Sequence of chain 2.A:
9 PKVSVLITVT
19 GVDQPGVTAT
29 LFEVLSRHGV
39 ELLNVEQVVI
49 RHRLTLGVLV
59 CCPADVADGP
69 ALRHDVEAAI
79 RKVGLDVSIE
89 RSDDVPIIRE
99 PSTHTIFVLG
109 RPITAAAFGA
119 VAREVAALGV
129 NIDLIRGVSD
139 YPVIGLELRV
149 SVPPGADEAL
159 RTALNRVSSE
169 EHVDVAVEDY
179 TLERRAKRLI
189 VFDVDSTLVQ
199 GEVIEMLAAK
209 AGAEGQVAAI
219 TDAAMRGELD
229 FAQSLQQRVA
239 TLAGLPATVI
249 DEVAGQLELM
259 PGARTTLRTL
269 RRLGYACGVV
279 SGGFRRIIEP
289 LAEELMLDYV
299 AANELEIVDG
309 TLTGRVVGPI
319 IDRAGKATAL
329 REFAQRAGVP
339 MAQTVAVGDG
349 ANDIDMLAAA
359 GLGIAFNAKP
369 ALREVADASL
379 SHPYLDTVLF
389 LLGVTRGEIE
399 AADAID

Binding-site contacts:
Ligand atom O01 contacts residue ASP347 of chain 2.A at 2.4 Å (salt-bridge).
Ligand atom C12 contacts residue ASP193 of chain 2.A at 3.2 Å.
Ligand atom C06 contacts residue GLU200 of chain 2.A at 2.8 Å.
Ligand atom C03 contacts residue GLU200 of chain 2.A at 2.9 Å.
Ligand atom O04 contacts residue MG1 of chain 2.B at 2.0 Å.
Ligand atom N05 contacts residue MET223 of chain 2.A at 3.8 Å.
Ligand atom CL2 contacts residue PHE282 of chain 2.A at 3.0 Å.
Ligand atom O04 contacts residue ASP193 of chain 2.A at 3.1 Å.
Ligand atom N02 contacts residue ASP347 of chain 2.A at 3.6 Å.
Ligand atom CL1 contacts residue ARG236 of chain 2.A at 3.2 Å.
Ligand atom C13 contacts residue ASP193 of chain 2.A at 3.0 Å.
Ligand atom C13 contacts residue GLU200 of chain 2.A at 2.9 Å.
Ligand atom C09 contacts residue LEU233 of chain 2.A at 3.8 Å (hydrophobic).
Ligand atom N02 contacts residue MET223 of chain 2.A at 3.3 Å (h-bond).
Ligand atom O01 contacts residue MET223 of chain 2.A at 3.8 Å.
Ligand atom N02 contacts residue ASP193 of chain 2.A at 3.4 Å (salt-bridge).
Ligand atom N02 contacts residue MG1 of chain 2.B at 2.7 Å.
Ligand atom CL1 contacts residue MET223 of chain 2.A at 3.3 Å.
Ligand atom O01 contacts residue GLU200 of chain 2.A at 3.1 Å (salt-bridge).
Ligand atom N05 contacts residue GLU200 of chain 2.A at 2.2 Å (salt-bridge).
Ligand atom O01 contacts residue SER194 of chain 2.A at 3.8 Å.
Ligand atom CL1 contacts residue PHE229 of chain 2.A at 3.0 Å.
Ligand atom CL2 contacts residue GLY281 of chain 2.A at 3.5 Å.
Ligand atom N05 contacts residue ASP193 of chain 2.A at 3.7 Å.
Ligand atom O01 contacts residue ASP193 of chain 2.A at 2.7 Å (salt-bridge).
Ligand atom N02 contacts residue GLU200 of chain 2.A at 2.6 Å (salt-bridge).
Ligand atom O01 contacts residue MG1 of chain 2.B at 2.0 Å.
Ligand atom CL2 contacts residue GLY280 of chain 2.A at 3.2 Å.
Ligand atom CL2 contacts residue LEU233 of chain 2.A at 3.2 Å.
Ligand atom C07 contacts residue PHE229 of chain 2.A at 4.0 Å (hydrophobic).
Ligand atom C07 contacts residue ARG236 of chain 2.A at 3.4 Å.
Ligand atom C09 contacts residue PHE229 of chain 2.A at 4.0 Å (hydrophobic).
Ligand atom O04 contacts residue GLU200 of chain 2.A at 3.9 Å.
Ligand atom C12 contacts residue ILE202 of chain 2.A at 4.0 Å (hydrophobic).
Ligand atom C03 contacts residue MET223 of chain 2.A at 3.6 Å (hydrophobic).
Ligand atom O01 contacts residue ASP191 of chain 2.A at 3.7 Å.
Ligand atom O04 contacts residue ASP191 of chain 2.A at 3.2 Å (salt-bridge).
Ligand atom C03 contacts residue MG1 of chain 2.B at 2.6 Å.
Ligand atom C09 contacts residue ARG236 of chain 2.A at 3.5 Å.
Ligand atom C03 contacts residue ASP193 of chain 2.A at 3.3 Å.

The protein below binds the small molecule below.
Small molecule (SMILES): O=C(NO)Nc1ccc(Cl)cc1Cl